Binding-site contacts:
Ligand atom C6 contacts residue PHE129 of chain 1.A at 3.2 Å (hydrophobic).
Ligand atom C8 contacts residue VAL120 of chain 1.A at 3.9 Å (hydrophobic).
Ligand atom O1S contacts residue VAL141 of chain 1.A at 3.7 Å.
Ligand atom S contacts residue HIS93 of chain 1.A at 3.6 Å.
Ligand atom O1S contacts residue HIS93 of chain 1.A at 3.4 Å (h-bond).
Ligand atom N3S contacts residue HIS95 of chain 1.A at 3.4 Å (h-bond).
Ligand atom C4 contacts residue GLN91 of chain 1.A at 4.0 Å.
Ligand atom C6 contacts residue LEU196 of chain 1.A at 3.7 Å (hydrophobic).
Ligand atom S contacts residue THR197 of chain 1.A at 3.6 Å.
Ligand atom O1S contacts residue TRP207 of chain 1.A at 4.0 Å.
Ligand atom O1S contacts residue HIS118 of chain 1.A at 3.4 Å (h-bond).
Ligand atom C4 contacts residue THR198 of chain 1.A at 4.0 Å.
Ligand atom N3S contacts residue HIS93 of chain 1.A at 3.2 Å (h-bond).
Ligand atom C3 contacts residue THR198 of chain 1.A at 3.2 Å.
Ligand atom O2S contacts residue LEU196 of chain 1.A at 3.1 Å.
Ligand atom C2 contacts residue THR198 of chain 1.A at 3.3 Å.
Ligand atom N contacts residue PHE129 of chain 1.A at 3.0 Å.
Ligand atom C2 contacts residue HIS93 of chain 1.A at 3.5 Å.
Ligand atom N3S contacts residue HIS118 of chain 1.A at 3.3 Å (h-bond).
Ligand atom CM2 contacts residue GLN91 of chain 1.A at 3.5 Å.
Ligand atom N3S contacts residue THR197 of chain 1.A at 2.5 Å (h-bond).
Ligand atom C7 contacts residue LEU196 of chain 1.A at 3.3 Å (hydrophobic).
Ligand atom C6 contacts residue LEU139 of chain 1.A at 3.7 Å (hydrophobic).
Ligand atom C2 contacts residue ZN1 of chain 1.C at 3.9 Å.
Ligand atom S contacts residue HIS118 of chain 1.A at 4.0 Å.
Ligand atom O1S contacts residue ZN1 of chain 1.C at 3.2 Å.
Ligand atom CM2 contacts residue PHE129 of chain 1.A at 3.6 Å (hydrophobic).
Ligand atom C1 contacts residue ZN1 of chain 1.C at 4.0 Å.
Ligand atom O2S contacts residue TRP207 of chain 1.A at 3.8 Å.
Ligand atom CM1 contacts residue PHE129 of chain 1.A at 3.5 Å (hydrophobic).
Ligand atom C5 contacts residue PHE129 of chain 1.A at 3.6 Å (hydrophobic).
Ligand atom C7 contacts residue VAL120 of chain 1.A at 3.5 Å (hydrophobic).
Ligand atom C6 contacts residue VAL120 of chain 1.A at 3.6 Å (hydrophobic).
Ligand atom C7 contacts residue LEU139 of chain 1.A at 3.5 Å (hydrophobic).
Ligand atom O2S contacts residue THR197 of chain 1.A at 2.9 Å (h-bond).
Ligand atom O1S contacts residue VAL120 of chain 1.A at 3.9 Å.
Ligand atom C8 contacts residue LEU196 of chain 1.A at 3.6 Å (hydrophobic).
Ligand atom C1 contacts residue HIS93 of chain 1.A at 3.6 Å.
Ligand atom S contacts residue ZN1 of chain 1.C at 3.1 Å.
Ligand atom N3S contacts residue ZN1 of chain 1.C at 2.0 Å.

The protein below binds the small molecule below.
Small molecule (SMILES): CN(C)c1cccc2c(S(N)(=O)=O)cccc12

Sequence of chain 1.A:
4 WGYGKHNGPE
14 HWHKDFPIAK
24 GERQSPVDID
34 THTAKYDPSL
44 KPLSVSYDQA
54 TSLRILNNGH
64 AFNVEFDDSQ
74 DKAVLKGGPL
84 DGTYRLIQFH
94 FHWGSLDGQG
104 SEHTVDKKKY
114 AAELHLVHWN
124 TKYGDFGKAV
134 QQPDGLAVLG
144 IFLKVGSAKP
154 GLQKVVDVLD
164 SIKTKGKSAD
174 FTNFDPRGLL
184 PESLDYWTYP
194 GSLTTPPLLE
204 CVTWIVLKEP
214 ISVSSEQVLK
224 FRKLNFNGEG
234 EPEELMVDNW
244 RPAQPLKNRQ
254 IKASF